This small molecule binds to this protein.
Small molecule (SMILES): CC(=O)N[C@@H]1[C@@H](O)[C@H](O)[C@@H](CO)O[C@H]1O

Binding-site contacts:
Ligand atom O5 contacts residue ASN170 of chain 1.B at 2.4 Å (h-bond).
Ligand atom C8 contacts residue GLY169 of chain 1.B at 3.4 Å.
Ligand atom N2 contacts residue ASN170 of chain 1.B at 2.8 Å (h-bond).
Ligand atom C5 contacts residue ASN170 of chain 1.B at 3.6 Å.
Ligand atom C4 contacts residue ASN170 of chain 1.B at 4.1 Å.
Ligand atom C7 contacts residue ASN139 of chain 1.B at 3.8 Å.
Ligand atom C8 contacts residue VAL168 of chain 1.B at 4.2 Å (hydrophobic).
Ligand atom C7 contacts residue GLY169 of chain 1.B at 4.4 Å.
Ligand atom C2 contacts residue ASN170 of chain 1.B at 2.2 Å.
Ligand atom O6 contacts residue ASN170 of chain 1.B at 4.2 Å.
Ligand atom O7 contacts residue ASN170 of chain 1.B at 3.8 Å.
Ligand atom C7 contacts residue ASN170 of chain 1.B at 3.3 Å.
Ligand atom C8 contacts residue ASN139 of chain 1.B at 3.7 Å.
Ligand atom C8 contacts residue ASN170 of chain 1.B at 4.1 Å.
Ligand atom C3 contacts residue ASN170 of chain 1.B at 3.6 Å.
Ligand atom O7 contacts residue ASN139 of chain 1.B at 3.7 Å.
Ligand atom C1 contacts residue ASN170 of chain 1.B at 1.4 Å.

Sequence of chain 1.B:
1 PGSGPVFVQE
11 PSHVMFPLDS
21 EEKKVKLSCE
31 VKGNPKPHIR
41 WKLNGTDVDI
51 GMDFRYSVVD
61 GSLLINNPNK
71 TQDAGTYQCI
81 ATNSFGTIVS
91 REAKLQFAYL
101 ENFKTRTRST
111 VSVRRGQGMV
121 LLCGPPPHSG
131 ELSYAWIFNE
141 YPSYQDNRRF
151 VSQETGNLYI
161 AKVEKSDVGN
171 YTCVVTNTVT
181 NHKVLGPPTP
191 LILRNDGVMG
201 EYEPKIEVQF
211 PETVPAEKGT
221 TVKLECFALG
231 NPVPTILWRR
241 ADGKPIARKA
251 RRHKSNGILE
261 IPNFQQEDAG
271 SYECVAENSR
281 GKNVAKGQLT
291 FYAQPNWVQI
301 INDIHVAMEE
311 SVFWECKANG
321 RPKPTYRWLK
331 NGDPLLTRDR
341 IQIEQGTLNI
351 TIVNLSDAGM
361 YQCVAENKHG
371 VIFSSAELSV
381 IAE